The small molecule below binds the protein below.
Small molecule (SMILES): OC[C@H]1O[C@H](O)[C@H](O)[C@@H](O)[C@@H]1O

Binding-site contacts:
Ligand atom C1 contacts residue SER317 of chain 3.A at 1.4 Å.
Ligand atom C4 contacts residue SER317 of chain 3.A at 3.3 Å.
Ligand atom C3 contacts residue ALA319 of chain 3.A at 3.9 Å (hydrophobic).
Ligand atom C6 contacts residue SER317 of chain 3.A at 4.2 Å.
Ligand atom O2 contacts residue ALA319 of chain 3.A at 3.0 Å (h-bond).
Ligand atom O5 contacts residue SER317 of chain 3.A at 2.3 Å (h-bond).
Ligand atom O4 contacts residue GLU320 of chain 3.A at 3.1 Å (salt-bridge).
Ligand atom O2 contacts residue ALA318 of chain 3.A at 3.6 Å (h-bond).
Ligand atom C2 contacts residue SER317 of chain 3.A at 2.3 Å.
Ligand atom O5 contacts residue LYS235 of chain 3.A at 3.9 Å.
Ligand atom O2 contacts residue ASN239 of chain 3.A at 3.8 Å.
Ligand atom C1 contacts residue ALA318 of chain 3.A at 3.8 Å (hydrophobic).
Ligand atom C3 contacts residue SER317 of chain 3.A at 2.8 Å.
Ligand atom O4 contacts residue SER317 of chain 3.A at 4.3 Å.
Ligand atom C5 contacts residue GLU320 of chain 3.A at 3.9 Å.
Ligand atom C1 contacts residue LYS235 of chain 3.A at 4.2 Å.
Ligand atom C6 contacts residue GLU320 of chain 3.A at 4.4 Å.
Ligand atom O3 contacts residue SER317 of chain 3.A at 4.2 Å.
Ligand atom O5 contacts residue ASN239 of chain 3.A at 4.1 Å.
Ligand atom C1 contacts residue ASN239 of chain 3.A at 3.6 Å.
Ligand atom C5 contacts residue SER317 of chain 3.A at 2.8 Å.
Ligand atom C2 contacts residue ASN239 of chain 3.A at 3.5 Å.
Ligand atom O2 contacts residue SER317 of chain 3.A at 2.8 Å (h-bond).
Ligand atom C4 contacts residue GLU320 of chain 3.A at 4.0 Å.
Ligand atom C1 contacts residue ALA319 of chain 3.A at 4.4 Å (hydrophobic).
Ligand atom O3 contacts residue ALA319 of chain 3.A at 3.7 Å.
Ligand atom C2 contacts residue ALA318 of chain 3.A at 4.3 Å (hydrophobic).
Ligand atom C2 contacts residue ALA319 of chain 3.A at 4.1 Å (hydrophobic).
Ligand atom C3 contacts residue GLU320 of chain 3.A at 4.4 Å.

Sequence of chain 3.A:
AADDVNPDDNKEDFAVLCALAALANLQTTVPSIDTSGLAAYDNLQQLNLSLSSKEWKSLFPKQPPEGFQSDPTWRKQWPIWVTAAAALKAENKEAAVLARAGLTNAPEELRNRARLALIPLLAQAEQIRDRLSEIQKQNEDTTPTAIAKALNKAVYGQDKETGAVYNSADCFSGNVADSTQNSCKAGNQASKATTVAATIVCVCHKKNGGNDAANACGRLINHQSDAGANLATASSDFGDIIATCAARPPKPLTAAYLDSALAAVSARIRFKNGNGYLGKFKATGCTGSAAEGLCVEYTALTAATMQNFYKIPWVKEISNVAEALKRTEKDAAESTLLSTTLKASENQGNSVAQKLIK